Binding-site contacts:
Ligand atom C7 contacts residue ASN127 of chain 3.A at 3.4 Å.
Ligand atom C5 contacts residue ASN127 of chain 3.A at 3.6 Å.
Ligand atom C8 contacts residue GLN126 of chain 3.A at 3.9 Å.
Ligand atom O5 contacts residue ASN127 of chain 3.A at 2.2 Å (h-bond).
Ligand atom C4 contacts residue ASN127 of chain 3.A at 4.2 Å.
Ligand atom C1 contacts residue ASN127 of chain 3.A at 1.4 Å.
Ligand atom C2 contacts residue ASN127 of chain 3.A at 2.5 Å.
Ligand atom O7 contacts residue GLN126 of chain 3.A at 4.4 Å.
Ligand atom N2 contacts residue GLN126 of chain 3.A at 4.4 Å.
Ligand atom C3 contacts residue ASN127 of chain 3.A at 3.8 Å.
Ligand atom N2 contacts residue ASN127 of chain 3.A at 3.1 Å (h-bond).
Ligand atom O7 contacts residue ASN127 of chain 3.A at 3.1 Å (h-bond).
Ligand atom C7 contacts residue GLN126 of chain 3.A at 4.1 Å.

Sequence of chain 3.A:
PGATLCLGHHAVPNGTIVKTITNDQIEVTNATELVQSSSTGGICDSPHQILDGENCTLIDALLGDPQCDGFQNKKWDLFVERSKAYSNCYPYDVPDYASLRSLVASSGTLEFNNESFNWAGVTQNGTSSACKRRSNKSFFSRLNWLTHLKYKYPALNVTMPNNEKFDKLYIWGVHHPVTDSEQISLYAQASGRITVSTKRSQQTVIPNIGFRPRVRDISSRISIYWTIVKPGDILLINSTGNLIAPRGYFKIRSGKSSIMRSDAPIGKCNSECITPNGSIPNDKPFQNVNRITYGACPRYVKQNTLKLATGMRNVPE

A small-molecule ligand and the protein it binds are described below.
Small molecule (SMILES): CC(=O)N[C@@H]1[C@@H](O)[C@H](O)[C@@H](CO)O[C@H]1O